A protein and the small-molecule ligand that binds it are described below.
Small molecule (SMILES): N[C@@H](CC(=O)O)C(=O)O

Binding-site contacts:
Ligand atom OXT contacts residue ASP96 of chain 1.D at 3.0 Å (salt-bridge).
Ligand atom CG contacts residue ALA120 of chain 1.D at 3.8 Å (hydrophobic).
Ligand atom OXT contacts residue SER62 of chain 1.D at 2.5 Å (h-bond).
Ligand atom OD2 contacts residue THR15 of chain 1.D at 3.2 Å (h-bond).
Ligand atom N contacts residue GLU63 of chain 1.D at 2.8 Å (salt-bridge).
Ligand atom CA contacts residue GLU63 of chain 1.D at 3.8 Å.
Ligand atom CA contacts residue THR15 of chain 1.D at 3.2 Å.
Ligand atom O contacts residue SER62 of chain 1.D at 2.8 Å (h-bond).
Ligand atom OXT contacts residue GLY94 of chain 1.D at 3.4 Å.
Ligand atom O contacts residue GLU63 of chain 1.D at 3.8 Å.
Ligand atom C contacts residue GLU63 of chain 1.D at 3.5 Å.
Ligand atom CA contacts residue ASP96 of chain 1.D at 3.8 Å.
Ligand atom O contacts residue GLY94 of chain 1.D at 3.2 Å.
Ligand atom OD1 contacts residue THR95 of chain 1.D at 2.9 Å (h-bond).
Ligand atom CG contacts residue THR15 of chain 1.D at 2.7 Å.
Ligand atom C contacts residue GLY94 of chain 1.D at 3.5 Å.
Ligand atom CB contacts residue ASP96 of chain 1.D at 3.7 Å.
Ligand atom OD2 contacts residue MET121 of chain 1.D at 3.9 Å.
Ligand atom C contacts residue THR95 of chain 1.D at 3.9 Å.
Ligand atom N contacts residue ASP96 of chain 1.D at 2.8 Å (salt-bridge).
Ligand atom O contacts residue THR15 of chain 1.D at 4.0 Å.
Ligand atom OD2 contacts residue THR95 of chain 1.D at 2.7 Å (h-bond).
Ligand atom C contacts residue ASP96 of chain 1.D at 3.9 Å.
Ligand atom N contacts residue THR15 of chain 1.D at 4.3 Å.
Ligand atom O contacts residue ALA61 of chain 1.D at 3.4 Å.
Ligand atom CB contacts residue THR95 of chain 1.D at 3.5 Å.
Ligand atom OD1 contacts residue THR15 of chain 1.D at 2.9 Å (h-bond).
Ligand atom OD1 contacts residue GLY14 of chain 1.D at 4.0 Å.
Ligand atom CB contacts residue THR15 of chain 1.D at 2.9 Å.
Ligand atom O contacts residue GLY14 of chain 1.D at 3.3 Å.
Ligand atom OXT contacts residue THR95 of chain 1.D at 3.3 Å (h-bond).
Ligand atom C contacts residue SER62 of chain 1.D at 3.5 Å.
Ligand atom OXT contacts residue GLU63 of chain 1.D at 3.7 Å.
Ligand atom OD1 contacts residue GLY94 of chain 1.D at 3.2 Å.
Ligand atom CG contacts residue GLY94 of chain 1.D at 4.3 Å.
Ligand atom OD1 contacts residue ALA120 of chain 1.D at 3.7 Å.
Ligand atom C contacts residue THR15 of chain 1.D at 4.2 Å.
Ligand atom OD2 contacts residue ALA120 of chain 1.D at 3.0 Å (h-bond).
Ligand atom CG contacts residue THR95 of chain 1.D at 2.9 Å.
Ligand atom N contacts residue SER254 of chain 1.B at 3.9 Å.

Sequence of chain 1.B:
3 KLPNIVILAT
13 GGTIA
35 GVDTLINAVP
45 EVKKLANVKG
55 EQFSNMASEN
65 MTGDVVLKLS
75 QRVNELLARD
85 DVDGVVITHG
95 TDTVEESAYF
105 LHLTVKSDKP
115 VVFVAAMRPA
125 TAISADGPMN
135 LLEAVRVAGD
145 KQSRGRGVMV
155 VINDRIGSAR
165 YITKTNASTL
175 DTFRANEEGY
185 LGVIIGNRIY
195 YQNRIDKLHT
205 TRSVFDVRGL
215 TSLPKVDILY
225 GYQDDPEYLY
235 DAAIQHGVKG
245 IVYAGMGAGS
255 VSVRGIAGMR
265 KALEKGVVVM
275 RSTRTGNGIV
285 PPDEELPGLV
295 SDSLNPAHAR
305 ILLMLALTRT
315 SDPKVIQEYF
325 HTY

Sequence of chain 1.D:
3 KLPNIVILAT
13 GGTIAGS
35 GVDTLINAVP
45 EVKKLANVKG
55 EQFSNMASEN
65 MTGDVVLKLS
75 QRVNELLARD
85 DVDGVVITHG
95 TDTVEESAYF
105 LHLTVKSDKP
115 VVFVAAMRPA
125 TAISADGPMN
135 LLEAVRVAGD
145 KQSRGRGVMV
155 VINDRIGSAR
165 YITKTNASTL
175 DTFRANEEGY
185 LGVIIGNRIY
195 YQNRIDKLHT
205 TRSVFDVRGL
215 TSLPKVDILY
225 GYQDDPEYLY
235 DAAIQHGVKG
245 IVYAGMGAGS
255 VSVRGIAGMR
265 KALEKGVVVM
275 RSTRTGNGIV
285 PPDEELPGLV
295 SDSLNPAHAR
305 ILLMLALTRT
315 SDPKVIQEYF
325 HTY